Binding-site contacts:
Ligand atom O5 contacts residue TYR168 of chain 1.A at 3.8 Å.
Ligand atom C4 contacts residue VAL169 of chain 1.A at 4.4 Å (hydrophobic).
Ligand atom C6 contacts residue SER170 of chain 1.A at 3.9 Å.
Ligand atom O6 contacts residue VAL169 of chain 1.A at 4.3 Å.
Ligand atom C5 contacts residue TYR168 of chain 1.A at 4.2 Å (hydrophobic).
Ligand atom O7 contacts residue TYR168 of chain 1.A at 2.9 Å (h-bond).
Ligand atom C8 contacts residue PRO166 of chain 1.A at 4.1 Å (hydrophobic).
Ligand atom C6 contacts residue TYR168 of chain 1.A at 4.1 Å (hydrophobic).
Ligand atom C1 contacts residue ASN193 of chain 1.A at 1.4 Å.
Ligand atom C5 contacts residue ASN193 of chain 1.A at 3.6 Å.
Ligand atom O3 contacts residue TYR168 of chain 1.A at 3.4 Å.
Ligand atom O4 contacts residue TYR168 of chain 1.A at 4.3 Å.
Ligand atom C1 contacts residue MET214 of chain 1.A at 4.2 Å (hydrophobic).
Ligand atom C7 contacts residue CYS161 of chain 1.A at 3.9 Å (hydrophobic).
Ligand atom C1 contacts residue VAL169 of chain 1.A at 3.4 Å (hydrophobic).
Ligand atom O6 contacts residue SER170 of chain 1.A at 2.5 Å (h-bond).
Ligand atom C7 contacts residue TYR168 of chain 1.A at 4.1 Å (hydrophobic).
Ligand atom O5 contacts residue ASN193 of chain 1.A at 2.3 Å (h-bond).
Ligand atom C2 contacts residue TYR168 of chain 1.A at 4.2 Å (hydrophobic).
Ligand atom C2 contacts residue VAL169 of chain 1.A at 3.7 Å (hydrophobic).
Ligand atom C5 contacts residue VAL169 of chain 1.A at 4.4 Å (hydrophobic).
Ligand atom N2 contacts residue ASN193 of chain 1.A at 3.0 Å (h-bond).
Ligand atom C2 contacts residue ASN193 of chain 1.A at 2.5 Å.
Ligand atom C7 contacts residue ASN193 of chain 1.A at 3.7 Å.
Ligand atom C3 contacts residue ASN193 of chain 1.A at 3.8 Å.
Ligand atom O6 contacts residue TYR168 of chain 1.A at 3.8 Å.
Ligand atom C3 contacts residue TYR168 of chain 1.A at 4.2 Å (hydrophobic).
Ligand atom O5 contacts residue VAL169 of chain 1.A at 3.2 Å (h-bond).
Ligand atom O7 contacts residue VAL169 of chain 1.A at 4.4 Å.
Ligand atom O7 contacts residue PRO166 of chain 1.A at 3.9 Å.
Ligand atom C7 contacts residue CYS167 of chain 1.A at 4.3 Å (hydrophobic).
Ligand atom O7 contacts residue ASN193 of chain 1.A at 4.0 Å.
Ligand atom C4 contacts residue ASN193 of chain 1.A at 4.2 Å.
Ligand atom C1 contacts residue TYR168 of chain 1.A at 3.9 Å (hydrophobic).
Ligand atom C4 contacts residue TYR168 of chain 1.A at 3.7 Å (hydrophobic).
Ligand atom O7 contacts residue CYS167 of chain 1.A at 3.2 Å (h-bond).
Ligand atom C8 contacts residue TYR162 of chain 1.A at 3.6 Å (hydrophobic).
Ligand atom O7 contacts residue CYS161 of chain 1.A at 3.3 Å (h-bond).
Ligand atom O5 contacts residue SER170 of chain 1.A at 3.7 Å.
Ligand atom C8 contacts residue TYR163 of chain 1.A at 4.1 Å (hydrophobic).

A small-molecule ligand and the protein it binds are described below.
Small molecule (SMILES): CC(=O)N[C@H]1[C@H](O[C@H]2[C@H](O)[C@@H](NC(C)=O)CO[C@@H]2CO)O[C@H](CO)[C@@H](O)[C@@H]1O

Sequence of chain 1.A:
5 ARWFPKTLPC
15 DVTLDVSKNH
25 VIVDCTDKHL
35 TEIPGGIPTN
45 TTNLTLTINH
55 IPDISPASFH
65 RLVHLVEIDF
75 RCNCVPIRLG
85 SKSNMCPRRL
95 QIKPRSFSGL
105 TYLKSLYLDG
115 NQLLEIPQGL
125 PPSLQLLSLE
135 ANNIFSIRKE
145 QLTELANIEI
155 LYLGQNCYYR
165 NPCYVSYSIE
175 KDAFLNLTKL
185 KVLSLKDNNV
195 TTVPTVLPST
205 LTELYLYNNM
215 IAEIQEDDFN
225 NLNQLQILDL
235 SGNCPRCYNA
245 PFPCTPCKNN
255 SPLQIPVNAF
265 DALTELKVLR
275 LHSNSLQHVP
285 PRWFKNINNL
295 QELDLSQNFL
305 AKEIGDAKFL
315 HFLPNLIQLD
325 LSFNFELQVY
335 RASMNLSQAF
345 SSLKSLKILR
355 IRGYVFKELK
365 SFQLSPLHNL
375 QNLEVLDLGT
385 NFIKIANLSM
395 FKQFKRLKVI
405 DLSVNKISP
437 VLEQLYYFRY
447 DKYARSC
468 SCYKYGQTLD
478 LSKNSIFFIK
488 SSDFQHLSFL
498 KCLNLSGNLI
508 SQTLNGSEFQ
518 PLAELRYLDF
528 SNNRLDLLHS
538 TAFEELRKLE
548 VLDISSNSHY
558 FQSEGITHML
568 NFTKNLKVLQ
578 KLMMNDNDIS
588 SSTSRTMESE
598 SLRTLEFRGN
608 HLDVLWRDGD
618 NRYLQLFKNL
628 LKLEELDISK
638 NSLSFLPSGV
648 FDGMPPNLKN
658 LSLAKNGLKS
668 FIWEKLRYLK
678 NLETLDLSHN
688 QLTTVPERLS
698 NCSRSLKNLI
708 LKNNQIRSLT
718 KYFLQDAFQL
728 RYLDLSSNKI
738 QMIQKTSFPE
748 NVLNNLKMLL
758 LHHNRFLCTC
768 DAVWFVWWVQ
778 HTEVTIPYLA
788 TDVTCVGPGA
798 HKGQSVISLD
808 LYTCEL